A small-molecule ligand and the protein it binds are described below.
Small molecule (SMILES): CCO[C@@H]1O[C@H](CO)[C@H](O[C@H]2O[C@H](CO)[C@H](O)[C@H](O)[C@H]2O)[C@H](O)[C@H]1O

Sequence of chain 1.A:
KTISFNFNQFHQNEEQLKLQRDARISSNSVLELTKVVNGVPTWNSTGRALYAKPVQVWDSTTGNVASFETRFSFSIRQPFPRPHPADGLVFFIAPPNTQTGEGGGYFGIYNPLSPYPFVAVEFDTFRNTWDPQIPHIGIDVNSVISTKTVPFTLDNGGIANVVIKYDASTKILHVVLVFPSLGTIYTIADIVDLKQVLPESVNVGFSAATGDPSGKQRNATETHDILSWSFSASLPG

Binding-site contacts:
Ligand atom C3 contacts residue GLY215 of chain 1.A at 4.0 Å.
Ligand atom O6 contacts residue ALA220 of chain 1.A at 3.8 Å.
Ligand atom C6 contacts residue ALA220 of chain 1.A at 3.7 Å (hydrophobic).
Ligand atom C3 contacts residue ASN128 of chain 1.A at 3.8 Å.
Ligand atom O6 contacts residue GLN217 of chain 1.A at 4.1 Å.
Ligand atom C6 contacts residue GLY211 of chain 1.A at 4.0 Å.
Ligand atom C7 contacts residue THR129 of chain 1.A at 4.0 Å.
Ligand atom O4 contacts residue GLY104 of chain 1.A at 4.0 Å.
Ligand atom C1 contacts residue SER214 of chain 1.A at 3.8 Å.
Ligand atom O3 contacts residue GLY105 of chain 1.A at 2.9 Å (h-bond).
Ligand atom O6 contacts residue SER214 of chain 1.A at 4.1 Å.
Ligand atom O3 contacts residue GLY104 of chain 1.A at 3.7 Å.
Ligand atom C3 contacts residue PHE126 of chain 1.A at 3.3 Å (hydrophobic).
Ligand atom C5 contacts residue SER214 of chain 1.A at 4.1 Å.
Ligand atom O6 contacts residue HIS84 of chain 1.A at 3.4 Å (h-bond).
Ligand atom O4 contacts residue ASP87 of chain 1.A at 2.6 Å (salt-bridge).
Ligand atom C2 contacts residue ASP212 of chain 1.A at 3.9 Å.
Ligand atom C4 contacts residue PHE126 of chain 1.A at 3.5 Å (hydrophobic).
Ligand atom C8 contacts residue THR129 of chain 1.A at 3.8 Å.
Ligand atom C3 contacts residue ASP87 of chain 1.A at 3.6 Å.
Ligand atom O5 contacts residue GLY215 of chain 1.A at 3.9 Å.
Ligand atom O3 contacts residue ASP87 of chain 1.A at 2.7 Å (salt-bridge).
Ligand atom O4 contacts residue GLY211 of chain 1.A at 3.5 Å.
Ligand atom O6 contacts residue ASP212 of chain 1.A at 4.2 Å.
Ligand atom C4 contacts residue GLY215 of chain 1.A at 3.7 Å.
Ligand atom O3 contacts residue ASN128 of chain 1.A at 3.2 Å (h-bond).
Ligand atom O5 contacts residue ASP212 of chain 1.A at 3.6 Å.
Ligand atom C6 contacts residue SER214 of chain 1.A at 3.1 Å.
Ligand atom O3 contacts residue PHE126 of chain 1.A at 3.6 Å.
Ligand atom C6 contacts residue ASP212 of chain 1.A at 4.0 Å.
Ligand atom C6 contacts residue HIS84 of chain 1.A at 4.0 Å.
Ligand atom O3 contacts residue GLY215 of chain 1.A at 3.9 Å.
Ligand atom O2 contacts residue ASN128 of chain 1.A at 3.7 Å.
Ligand atom O3 contacts residue PHE126 of chain 1.A at 3.8 Å.
Ligand atom C4 contacts residue SER214 of chain 1.A at 4.1 Å.
Ligand atom C4 contacts residue ASP87 of chain 1.A at 3.5 Å.
Ligand atom O4 contacts residue ASP212 of chain 1.A at 3.0 Å (salt-bridge).
Ligand atom C5 contacts residue PHE126 of chain 1.A at 3.8 Å (hydrophobic).
Ligand atom O6 contacts residue GLY215 of chain 1.A at 3.6 Å.
Ligand atom C1 contacts residue ASP212 of chain 1.A at 4.0 Å.